A protein and the small-molecule ligand that binds it are described below.
Small molecule (SMILES): O=C(Nc1ccc2c(c1)CCNCC2)c1ccc(Br)cc1

Sequence of chain 1.C:
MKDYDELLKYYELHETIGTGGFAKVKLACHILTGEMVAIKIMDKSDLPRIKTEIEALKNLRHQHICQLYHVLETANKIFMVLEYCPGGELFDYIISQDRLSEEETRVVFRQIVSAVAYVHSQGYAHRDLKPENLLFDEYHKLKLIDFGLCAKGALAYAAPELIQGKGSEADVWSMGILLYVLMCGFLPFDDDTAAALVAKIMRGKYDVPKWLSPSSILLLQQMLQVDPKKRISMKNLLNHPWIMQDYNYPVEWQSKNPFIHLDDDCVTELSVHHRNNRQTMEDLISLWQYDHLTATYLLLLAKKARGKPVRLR

Sequence of chain 1.B:
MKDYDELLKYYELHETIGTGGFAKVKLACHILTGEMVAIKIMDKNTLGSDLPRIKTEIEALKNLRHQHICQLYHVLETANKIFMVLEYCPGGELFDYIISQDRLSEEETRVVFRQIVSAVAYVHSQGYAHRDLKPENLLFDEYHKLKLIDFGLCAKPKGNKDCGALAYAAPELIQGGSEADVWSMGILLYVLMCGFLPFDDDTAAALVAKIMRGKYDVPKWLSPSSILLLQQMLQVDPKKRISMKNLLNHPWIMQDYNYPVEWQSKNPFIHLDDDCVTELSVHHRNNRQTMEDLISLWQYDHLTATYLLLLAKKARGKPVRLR

Binding-site contacts:
Ligand atom C13 contacts residue PRO110 of chain 1.B at 3.5 Å (hydrophobic).
Ligand atom BR1 contacts residue LEU106 of chain 1.B at 3.9 Å.
Ligand atom C12 contacts residue CYS109 of chain 1.B at 3.8 Å (hydrophobic).
Ligand atom C15 contacts residue ILE37 of chain 1.B at 4.0 Å (hydrophobic).
Ligand atom C8 contacts residue ALA58 of chain 1.B at 3.8 Å (hydrophobic).
Ligand atom C14 contacts residue PRO110 of chain 1.B at 3.8 Å (hydrophobic).
Ligand atom O9 contacts residue TYR108 of chain 1.B at 3.7 Å.
Ligand atom C11 contacts residue CYS109 of chain 1.B at 3.5 Å (hydrophobic).
Ligand atom O9 contacts residue CYS109 of chain 1.B at 2.7 Å (h-bond).
Ligand atom C8 contacts residue CYS109 of chain 1.B at 3.5 Å (hydrophobic).
Ligand atom C11 contacts residue PRO110 of chain 1.B at 4.1 Å (hydrophobic).
Ligand atom N17 contacts residue PRO110 of chain 1.B at 4.1 Å.
Ligand atom C23 contacts residue ILE37 of chain 1.B at 3.9 Å (hydrophobic).
Ligand atom C5 contacts residue CYS109 of chain 1.B at 4.2 Å (hydrophobic).
Ligand atom N10 contacts residue CYS109 of chain 1.B at 3.5 Å (h-bond).
Ligand atom C20 contacts residue PRO110 of chain 1.B at 3.9 Å (hydrophobic).
Ligand atom C6 contacts residue GLU107 of chain 1.B at 3.3 Å.
Ligand atom C13 contacts residue TYR108 of chain 1.B at 3.4 Å (hydrophobic).
Ligand atom C16 contacts residue PRO110 of chain 1.B at 3.7 Å (hydrophobic).
Ligand atom O9 contacts residue PRO110 of chain 1.B at 4.2 Å.
Ligand atom C7 contacts residue GLU107 of chain 1.B at 3.8 Å.
Ligand atom BR1 contacts residue ILE169 of chain 1.B at 3.9 Å.
Ligand atom C5 contacts residue ALA58 of chain 1.B at 3.7 Å (hydrophobic).
Ligand atom C14 contacts residue ILE37 of chain 1.B at 3.6 Å (hydrophobic).
Ligand atom C4 contacts residue VAL45 of chain 1.B at 4.2 Å (hydrophobic).
Ligand atom C12 contacts residue LEU47 of chain 1.B at 3.7 Å (hydrophobic).
Ligand atom C12 contacts residue TYR108 of chain 1.B at 3.5 Å (hydrophobic).
Ligand atom C22 contacts residue ILE37 of chain 1.B at 3.6 Å (hydrophobic).
Ligand atom C21 contacts residue ILE37 of chain 1.B at 4.0 Å (hydrophobic).
Ligand atom C23 contacts residue CYS109 of chain 1.B at 4.1 Å (hydrophobic).
Ligand atom C7 contacts residue CYS90 of chain 1.B at 3.8 Å (hydrophobic).
Ligand atom C13 contacts residue ILE37 of chain 1.B at 4.1 Å (hydrophobic).
Ligand atom C13 contacts residue LEU47 of chain 1.B at 3.9 Å (hydrophobic).
Ligand atom C12 contacts residue PRO110 of chain 1.B at 3.6 Å (hydrophobic).
Ligand atom C11 contacts residue ILE37 of chain 1.B at 4.1 Å (hydrophobic).
Ligand atom O9 contacts residue ALA58 of chain 1.B at 3.5 Å.
Ligand atom C6 contacts residue CYS109 of chain 1.B at 3.9 Å (hydrophobic).
Ligand atom C6 contacts residue ALA58 of chain 1.B at 3.6 Å (hydrophobic).
Ligand atom O9 contacts residue GLU107 of chain 1.B at 4.2 Å.
Ligand atom C15 contacts residue PRO110 of chain 1.B at 4.2 Å (hydrophobic).